Binding-site contacts:
Ligand atom O1S contacts residue LEU7 of chain 4.B at 2.9 Å (h-bond).
Ligand atom O1S contacts residue LEU7 of chain 3.B at 4.3 Å.
Ligand atom C7 contacts residue PRO4 of chain 4.A at 4.0 Å (hydrophobic).
Ligand atom O2S contacts residue PHE8 of chain 4.B at 3.7 Å.
Ligand atom C9 contacts residue GLN65 of chain 4.B at 3.8 Å.
Ligand atom C9 contacts residue GLN65 of chain 4.A at 3.6 Å.
Ligand atom S contacts residue LEU7 of chain 4.B at 3.5 Å (h-bond).
Ligand atom S contacts residue PRO4 of chain 4.B at 4.3 Å.
Ligand atom O4 contacts residue PRO4 of chain 4.B at 3.7 Å.
Ligand atom C7 contacts residue PHE8 of chain 4.A at 3.3 Å (hydrophobic).
Ligand atom O3S contacts residue THR5 of chain 4.B at 2.9 Å (h-bond).
Ligand atom C5 contacts residue LEU7 of chain 4.A at 4.1 Å (hydrophobic).
Ligand atom C2 contacts residue LEU7 of chain 4.A at 3.7 Å (hydrophobic).
Ligand atom O3S contacts residue PRO4 of chain 4.B at 3.4 Å.
Ligand atom C12 contacts residue GLN65 of chain 4.A at 3.2 Å.
Ligand atom C10 contacts residue GLN65 of chain 4.A at 3.2 Å.
Ligand atom O2S contacts residue GLN65 of chain 4.A at 3.9 Å.
Ligand atom C8 contacts residue PHE8 of chain 4.A at 3.9 Å (hydrophobic).
Ligand atom O4 contacts residue PHE8 of chain 4.B at 2.6 Å (h-bond).
Ligand atom C6 contacts residue LEU7 of chain 4.A at 3.6 Å (hydrophobic).
Ligand atom O1S contacts residue THR5 of chain 4.B at 3.3 Å (h-bond).
Ligand atom S contacts residue THR5 of chain 4.B at 3.3 Å (h-bond).
Ligand atom O1S contacts residue GLY6 of chain 4.B at 3.6 Å.
Ligand atom C7 contacts residue GLN65 of chain 4.B at 4.1 Å.
Ligand atom C3 contacts residue LEU7 of chain 4.A at 3.7 Å (hydrophobic).
Ligand atom O4 contacts residue THR5 of chain 4.B at 3.3 Å (h-bond).
Ligand atom C9 contacts residue PHE8 of chain 4.A at 3.5 Å (hydrophobic).
Ligand atom O4 contacts residue LEU7 of chain 4.B at 2.9 Å (h-bond).
Ligand atom C6 contacts residue PHE8 of chain 4.A at 3.3 Å (hydrophobic).
Ligand atom C1 contacts residue LEU7 of chain 4.B at 3.8 Å (hydrophobic).
Ligand atom S contacts residue PHE8 of chain 4.B at 3.9 Å.
Ligand atom O2S contacts residue LEU7 of chain 4.B at 4.2 Å.
Ligand atom C8 contacts residue GLN65 of chain 4.B at 3.0 Å.
Ligand atom O4 contacts residue GLY6 of chain 4.B at 3.9 Å.
Ligand atom C3 contacts residue LEU7 of chain 2.A at 4.2 Å (hydrophobic).
Ligand atom C11 contacts residue GLN65 of chain 4.A at 3.4 Å.
Ligand atom C1 contacts residue GLN65 of chain 4.A at 4.2 Å.
Ligand atom C10 contacts residue GLN65 of chain 4.B at 3.7 Å.
Ligand atom O3S contacts residue GLN65 of chain 4.A at 4.0 Å.
Ligand atom C1 contacts residue PHE8 of chain 4.B at 4.0 Å (hydrophobic).

Sequence of chain 2.A:
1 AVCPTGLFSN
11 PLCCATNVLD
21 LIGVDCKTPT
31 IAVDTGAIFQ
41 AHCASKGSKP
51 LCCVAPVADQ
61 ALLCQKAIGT

Sequence of chain 3.B:
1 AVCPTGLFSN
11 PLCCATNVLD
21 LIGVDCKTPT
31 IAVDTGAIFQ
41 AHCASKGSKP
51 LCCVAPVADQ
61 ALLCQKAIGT

Sequence of chain 4.A:
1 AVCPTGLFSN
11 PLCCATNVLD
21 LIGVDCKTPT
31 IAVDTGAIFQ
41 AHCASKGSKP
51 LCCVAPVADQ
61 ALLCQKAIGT

Sequence of chain 4.B:
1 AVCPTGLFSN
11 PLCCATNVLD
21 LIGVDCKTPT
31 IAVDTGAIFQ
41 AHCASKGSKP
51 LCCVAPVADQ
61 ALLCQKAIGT

The protein below binds the small molecule below.
Small molecule (SMILES): CCCCCCCCCCCCOS(=O)(=O)O